Binding-site contacts:
Ligand atom O07 contacts residue TRP57 of chain 1.C at 3.5 Å.
Ligand atom C12 contacts residue ARG59 of chain 1.C at 3.6 Å.
Ligand atom O07 contacts residue TYR120 of chain 1.C at 3.9 Å.
Ligand atom C08 contacts residue TRP57 of chain 1.C at 4.3 Å (hydrophobic).
Ligand atom C16 contacts residue TRP57 of chain 1.C at 3.5 Å (hydrophobic).
Ligand atom C20 contacts residue TRP150 of chain 1.D at 3.9 Å (hydrophobic).
Ligand atom C21 contacts residue TYR201 of chain 1.D at 3.6 Å (hydrophobic).
Ligand atom C01 contacts residue ILE195 of chain 1.D at 3.9 Å (hydrophobic).
Ligand atom C19 contacts residue TRP150 of chain 1.D at 3.2 Å (hydrophobic).
Ligand atom C15 contacts residue TRP57 of chain 1.C at 3.7 Å (hydrophobic).
Ligand atom C12 contacts residue ILE38 of chain 1.C at 4.1 Å (hydrophobic).
Ligand atom C20 contacts residue TYR120 of chain 1.C at 4.1 Å (hydrophobic).
Ligand atom C14 contacts residue ARG163 of chain 1.C at 4.3 Å.
Ligand atom C09 contacts residue ILE38 of chain 1.C at 3.8 Å (hydrophobic).
Ligand atom C11 contacts residue ILE38 of chain 1.C at 3.6 Å (hydrophobic).
Ligand atom C08 contacts residue ILE38 of chain 1.C at 4.2 Å (hydrophobic).
Ligand atom C06 contacts residue TYR120 of chain 1.C at 4.1 Å (hydrophobic).
Ligand atom C11 contacts residue ARG59 of chain 1.C at 3.3 Å.
Ligand atom C10 contacts residue ARG59 of chain 1.C at 3.7 Å.
Ligand atom C13 contacts residue ILE38 of chain 1.C at 4.4 Å (hydrophobic).
Ligand atom C18 contacts residue TRP150 of chain 1.D at 3.7 Å (hydrophobic).
Ligand atom C21 contacts residue TRP150 of chain 1.D at 3.7 Å (hydrophobic).
Ligand atom C06 contacts residue TRP57 of chain 1.C at 3.6 Å (hydrophobic).
Ligand atom C01 contacts residue ARG59 of chain 1.C at 3.8 Å.
Ligand atom C22 contacts residue TYR201 of chain 1.D at 3.5 Å (hydrophobic).
Ligand atom C10 contacts residue ILE38 of chain 1.C at 3.5 Å (hydrophobic).
Ligand atom N05 contacts residue TRP57 of chain 1.C at 3.7 Å.
Ligand atom C14 contacts residue ARG59 of chain 1.C at 3.6 Å.
Ligand atom C13 contacts residue TYR58 of chain 1.C at 4.2 Å (hydrophobic).
Ligand atom C18 contacts residue ASN95 of chain 1.D at 3.9 Å.
Ligand atom C11 contacts residue ASP36 of chain 1.C at 3.9 Å.
Ligand atom O07 contacts residue TRP150 of chain 1.D at 4.3 Å.
Ligand atom C22 contacts residue TRP150 of chain 1.D at 4.2 Å (hydrophobic).
Ligand atom C13 contacts residue TRP57 of chain 1.C at 4.2 Å (hydrophobic).
Ligand atom C11 contacts residue ARG163 of chain 1.C at 4.3 Å.
Ligand atom N17 contacts residue PHE193 of chain 1.D at 4.3 Å.
Ligand atom C14 contacts residue ILE38 of chain 1.C at 3.8 Å (hydrophobic).
Ligand atom C13 contacts residue ARG59 of chain 1.C at 4.0 Å.
Ligand atom C08 contacts residue TYR120 of chain 1.C at 4.3 Å (hydrophobic).
Ligand atom C02 contacts residue ILE195 of chain 1.D at 3.7 Å (hydrophobic).

Sequence of chain 1.D:
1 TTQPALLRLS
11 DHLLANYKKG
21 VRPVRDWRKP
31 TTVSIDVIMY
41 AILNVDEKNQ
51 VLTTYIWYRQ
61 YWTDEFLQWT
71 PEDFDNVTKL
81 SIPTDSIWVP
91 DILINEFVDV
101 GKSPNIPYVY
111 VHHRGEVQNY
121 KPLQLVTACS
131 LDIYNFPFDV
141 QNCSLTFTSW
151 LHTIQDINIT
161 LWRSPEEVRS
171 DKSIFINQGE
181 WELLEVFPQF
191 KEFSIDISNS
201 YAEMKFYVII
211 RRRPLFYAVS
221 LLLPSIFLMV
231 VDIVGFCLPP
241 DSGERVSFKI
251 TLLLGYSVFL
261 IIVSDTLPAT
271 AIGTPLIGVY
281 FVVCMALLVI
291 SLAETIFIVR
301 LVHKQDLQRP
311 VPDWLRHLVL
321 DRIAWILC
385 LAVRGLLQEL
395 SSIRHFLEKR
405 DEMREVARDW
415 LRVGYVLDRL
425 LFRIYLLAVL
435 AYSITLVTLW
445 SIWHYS

The protein below binds the small molecule below.
Small molecule (SMILES): O=C1c2cccc3c2[C@H](CCC3)CN1[C@@H]1CN2CCC1CC2

Sequence of chain 1.C:
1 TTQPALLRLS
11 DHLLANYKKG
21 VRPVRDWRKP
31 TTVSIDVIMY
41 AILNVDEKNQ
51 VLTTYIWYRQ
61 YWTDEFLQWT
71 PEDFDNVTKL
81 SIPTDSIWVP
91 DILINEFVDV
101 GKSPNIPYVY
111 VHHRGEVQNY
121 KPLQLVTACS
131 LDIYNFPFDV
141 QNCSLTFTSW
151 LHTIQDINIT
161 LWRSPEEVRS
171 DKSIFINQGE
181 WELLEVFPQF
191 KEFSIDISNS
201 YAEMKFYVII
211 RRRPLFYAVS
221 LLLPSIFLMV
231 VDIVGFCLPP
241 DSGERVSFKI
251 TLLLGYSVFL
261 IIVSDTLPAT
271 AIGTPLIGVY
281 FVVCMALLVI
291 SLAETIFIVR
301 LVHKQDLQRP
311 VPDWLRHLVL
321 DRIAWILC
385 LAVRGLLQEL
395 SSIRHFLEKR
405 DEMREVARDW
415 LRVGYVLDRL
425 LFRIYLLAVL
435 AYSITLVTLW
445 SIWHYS